Binding-site contacts:
Ligand atom C8 contacts residue GLY215 of chain 1.B at 3.1 Å.
Ligand atom C18 contacts residue SER194 of chain 1.B at 3.4 Å.
Ligand atom O1 contacts residue GLU216 of chain 1.B at 3.4 Å.
Ligand atom C33 contacts residue GLN191 of chain 1.A at 3.6 Å.
Ligand atom C15 contacts residue GLY215 of chain 1.B at 3.5 Å.
Ligand atom N2 contacts residue ASP188 of chain 1.B at 3.0 Å (salt-bridge).
Ligand atom C42 contacts residue TRP214 of chain 1.A at 3.4 Å (hydrophobic).
Ligand atom O7 contacts residue GLN87 of chain 1.A at 2.9 Å (h-bond).
Ligand atom N5 contacts residue GLY217 of chain 1.A at 3.1 Å (h-bond).
Ligand atom C15 contacts residue GLY217 of chain 1.B at 3.5 Å.
Ligand atom N1 contacts residue GLY215 of chain 1.B at 3.3 Å (h-bond).
Ligand atom N2 contacts residue SER189 of chain 1.B at 2.8 Å (h-bond).
Ligand atom C25 contacts residue GLN87 of chain 1.A at 3.5 Å.
Ligand atom C6 contacts residue GLY215 of chain 1.B at 3.5 Å.
Ligand atom O4 contacts residue GLY217 of chain 1.A at 3.1 Å (h-bond).
Ligand atom C37 contacts residue GLY215 of chain 1.A at 3.6 Å.
Ligand atom C30 contacts residue GLY215 of chain 1.A at 3.1 Å.
Ligand atom C18 contacts residue CYS190 of chain 1.B at 3.6 Å (hydrophobic).
Ligand atom O1 contacts residue GLY215 of chain 1.B at 3.2 Å (h-bond).
Ligand atom N5 contacts residue SER189 of chain 1.A at 2.9 Å (h-bond).
Ligand atom C3 contacts residue GLN87 of chain 1.B at 3.4 Å.
Ligand atom C40 contacts residue SER194 of chain 1.A at 3.6 Å.
Ligand atom C15 contacts residue TRP214 of chain 1.B at 3.6 Å (hydrophobic).
Ligand atom C39 contacts residue SER189 of chain 1.A at 3.5 Å.
Ligand atom C42 contacts residue SER189 of chain 1.A at 3.5 Å.
Ligand atom N4 contacts residue GLY215 of chain 1.A at 3.4 Å (h-bond).
Ligand atom C16 contacts residue TRP214 of chain 1.B at 3.6 Å (hydrophobic).
Ligand atom N2 contacts residue GLY217 of chain 1.B at 3.0 Å (h-bond).
Ligand atom C34 contacts residue GLY215 of chain 1.A at 3.5 Å.
Ligand atom O4 contacts residue GLY215 of chain 1.A at 3.4 Å (h-bond).
Ligand atom C20 contacts residue SER189 of chain 1.B at 3.6 Å.
Ligand atom C49 contacts residue GLN87 of chain 1.A at 3.5 Å.
Ligand atom C37 contacts residue GLY217 of chain 1.A at 3.5 Å.
Ligand atom N5 contacts residue ASP188 of chain 1.A at 2.8 Å (salt-bridge).
Ligand atom C5 contacts residue GLY215 of chain 1.B at 3.2 Å.
Ligand atom C10 contacts residue GLY215 of chain 1.B at 3.4 Å.
Ligand atom C28 contacts residue GLY215 of chain 1.A at 3.3 Å.
Ligand atom C27 contacts residue GLY215 of chain 1.A at 3.0 Å.
Ligand atom C20 contacts residue TRP214 of chain 1.B at 3.4 Å (hydrophobic).
Ligand atom O1 contacts residue GLY217 of chain 1.B at 3.0 Å (h-bond).

Sequence of chain 1.A:
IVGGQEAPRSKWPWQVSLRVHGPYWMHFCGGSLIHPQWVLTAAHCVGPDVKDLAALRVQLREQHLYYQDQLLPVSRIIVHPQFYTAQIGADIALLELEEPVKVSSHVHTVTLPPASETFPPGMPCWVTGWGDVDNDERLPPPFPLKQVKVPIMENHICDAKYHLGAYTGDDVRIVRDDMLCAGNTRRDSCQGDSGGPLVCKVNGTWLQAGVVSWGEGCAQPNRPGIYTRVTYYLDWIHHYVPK

The protein below binds the small molecule below.
Small molecule (SMILES): NCc1cccc(C2CCN(C(=O)c3cccc(NC(=O)[C@@]4(C5(O)CCC5)OC5(CCC5)[C@](O)(C(=O)Nc5cccc(C(=O)N6CCC(c7cccc(CN)c7)CC6)c5)O4)c3)CC2)c1

Sequence of chain 1.B:
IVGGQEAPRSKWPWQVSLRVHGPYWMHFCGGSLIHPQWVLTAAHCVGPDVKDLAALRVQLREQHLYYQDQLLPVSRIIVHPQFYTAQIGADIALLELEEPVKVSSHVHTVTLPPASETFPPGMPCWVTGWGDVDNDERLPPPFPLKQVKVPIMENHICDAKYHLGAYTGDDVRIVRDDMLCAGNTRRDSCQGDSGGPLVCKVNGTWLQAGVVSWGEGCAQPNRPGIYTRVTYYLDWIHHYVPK